Sequence of chain 1.A:
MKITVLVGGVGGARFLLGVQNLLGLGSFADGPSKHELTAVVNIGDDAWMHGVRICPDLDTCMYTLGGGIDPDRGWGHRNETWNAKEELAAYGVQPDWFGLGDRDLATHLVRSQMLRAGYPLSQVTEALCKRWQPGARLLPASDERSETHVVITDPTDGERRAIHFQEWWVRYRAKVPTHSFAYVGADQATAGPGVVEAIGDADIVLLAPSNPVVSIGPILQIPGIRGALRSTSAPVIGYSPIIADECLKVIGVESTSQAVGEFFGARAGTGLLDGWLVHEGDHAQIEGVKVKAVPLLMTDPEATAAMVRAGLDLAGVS

Binding-site contacts:
Ligand atom C11 contacts residue GLY99 of chain 1.A at 3.4 Å.
Ligand atom O3 contacts residue ASP45 of chain 1.A at 3.4 Å (salt-bridge).
Ligand atom C17 contacts residue TRP75 of chain 1.A at 3.4 Å (hydrophobic).
Ligand atom C12 contacts residue TRP75 of chain 1.A at 3.3 Å (hydrophobic).
Ligand atom O3 contacts residue GLY9 of chain 1.A at 3.5 Å.
Ligand atom C5 contacts residue GLY9 of chain 1.A at 3.6 Å.
Ligand atom C13 contacts residue GLY99 of chain 1.A at 3.3 Å.
Ligand atom C18 contacts residue VAL170 of chain 1.A at 3.6 Å (hydrophobic).
Ligand atom O11 contacts residue GLY99 of chain 1.A at 2.9 Å (h-bond).
Ligand atom C19 contacts residue VAL170 of chain 1.A at 3.6 Å (hydrophobic).
Ligand atom C2 contacts residue TRP169 of chain 1.A at 3.6 Å (hydrophobic).
Ligand atom C5 contacts residue ASN211 of chain 1.A at 3.6 Å.
Ligand atom N2 contacts residue VAL170 of chain 1.A at 3.2 Å.
Ligand atom C18 contacts residue TRP75 of chain 1.A at 3.4 Å (hydrophobic).
Ligand atom O9 contacts residue VAL170 of chain 1.A at 3.6 Å.
Ligand atom C14 contacts residue ASP104 of chain 1.A at 3.5 Å.
Ligand atom O5 contacts residue SER215 of chain 1.A at 3.6 Å.
Ligand atom N3 contacts residue TRP75 of chain 1.A at 3.5 Å (h-bond).
Ligand atom O3 contacts residue ASP57 of chain 1.A at 3.4 Å (salt-bridge).
Ligand atom C9 contacts residue TRP75 of chain 1.A at 3.4 Å (hydrophobic).
Ligand atom O4 contacts residue GLY9 of chain 1.A at 3.6 Å.
Ligand atom C5 contacts residue SER215 of chain 1.A at 3.6 Å.
Ligand atom O2 contacts residue TRP169 of chain 1.A at 3.2 Å.
Ligand atom C13 contacts residue PHE98 of chain 1.A at 3.4 Å (hydrophobic).
Ligand atom O8 contacts residue PHE165 of chain 1.A at 3.6 Å.
Ligand atom C12 contacts residue PHE98 of chain 1.A at 3.5 Å (hydrophobic).
Ligand atom N1 contacts residue TRP75 of chain 1.A at 3.3 Å.
Ligand atom O8 contacts residue ASP45 of chain 1.A at 3.2 Å (salt-bridge).
Ligand atom C11 contacts residue TRP75 of chain 1.A at 3.3 Å (hydrophobic).
Ligand atom O4 contacts residue VAL10 of chain 1.A at 3.5 Å (h-bond).
Ligand atom C8 contacts residue TRP75 of chain 1.A at 3.5 Å (hydrophobic).
Ligand atom C10 contacts residue TRP75 of chain 1.A at 3.4 Å (hydrophobic).
Ligand atom O7 contacts residue GLY9 of chain 1.A at 3.6 Å.
Ligand atom O10 contacts residue PRO56 of chain 1.A at 3.5 Å.
Ligand atom O8 contacts residue GLN166 of chain 1.A at 3.1 Å (h-bond).
Ligand atom O12 contacts residue ARG173 of chain 1.A at 2.8 Å (salt-bridge).
Ligand atom O7 contacts residue SER215 of chain 1.A at 2.5 Å (h-bond).
Ligand atom O7 contacts residue GLY8 of chain 1.A at 3.3 Å (h-bond).
Ligand atom O9 contacts residue GLN166 of chain 1.A at 2.8 Å (h-bond).
Ligand atom O7 contacts residue ASN211 of chain 1.A at 2.9 Å (h-bond).

A protein and the small-molecule ligand that binds it are described below.
Small molecule (SMILES): C=C(OP(=O)(O)OC[C@@H](O)[C@@H](O)[C@@H](O)Cn1c2nc(=O)[nH]c(=O)c-2cc2ccc(O)cc21)C(=O)O